Sequence of chain 55.A:
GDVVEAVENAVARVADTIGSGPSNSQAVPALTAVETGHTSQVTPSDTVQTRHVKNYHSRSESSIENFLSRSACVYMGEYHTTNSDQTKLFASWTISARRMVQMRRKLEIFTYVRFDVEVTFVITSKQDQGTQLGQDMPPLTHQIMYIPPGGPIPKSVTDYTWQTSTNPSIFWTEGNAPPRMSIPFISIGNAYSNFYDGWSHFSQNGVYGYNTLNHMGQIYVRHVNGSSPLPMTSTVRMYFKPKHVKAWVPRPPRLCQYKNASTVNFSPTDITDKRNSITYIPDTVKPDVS

This small molecule binds to this protein.
Small molecule (SMILES): NCCCCCCCCCCCC(=O)O

Binding-site contacts:
Ligand atom C5 contacts residue PHE240 of chain 55.A at 4.1 Å (hydrophobic).
Ligand atom C5 contacts residue ILE183 of chain 55.A at 4.4 Å (hydrophobic).
Ligand atom C6 contacts residue ILE95 of chain 55.A at 4.1 Å (hydrophobic).
Ligand atom C1 contacts residue VAL119 of chain 55.A at 4.2 Å (hydrophobic).
Ligand atom C8 contacts residue TYR192 of chain 55.A at 3.6 Å (hydrophobic).
Ligand atom C9 contacts residue PHE115 of chain 55.A at 4.1 Å (hydrophobic).
Ligand atom C7 contacts residue TYR192 of chain 55.A at 4.4 Å (hydrophobic).
Ligand atom C7 contacts residue ILE95 of chain 55.A at 4.3 Å (hydrophobic).
Ligand atom C5 contacts residue ILE95 of chain 55.A at 3.8 Å (hydrophobic).
Ligand atom C contacts residue TYR210 of chain 55.A at 4.1 Å (hydrophobic).
Ligand atom O contacts residue VAL113 of chain 55.A at 4.0 Å.
Ligand atom N contacts residue MET181 of chain 55.A at 3.9 Å.
Ligand atom C3 contacts residue ILE183 of chain 55.A at 3.7 Å (hydrophobic).
Ligand atom C4 contacts residue ILE183 of chain 55.A at 4.2 Å (hydrophobic).
Ligand atom C10 contacts residue MET216 of chain 55.A at 3.6 Å (hydrophobic).
Ligand atom C9 contacts residue PHE240 of chain 55.A at 4.1 Å (hydrophobic).
Ligand atom C6 contacts residue TYR192 of chain 55.A at 4.4 Å (hydrophobic).
Ligand atom O contacts residue TYR192 of chain 55.A at 3.9 Å.
Ligand atom C4 contacts residue ILE95 of chain 55.A at 4.0 Å (hydrophobic).
Ligand atom O contacts residue LEU107 of chain 55.A at 4.4 Å.
Ligand atom C1 contacts residue ILE183 of chain 55.A at 4.2 Å (hydrophobic).
Ligand atom C10 contacts residue TYR192 of chain 55.A at 4.3 Å (hydrophobic).
Ligand atom C8 contacts residue MET216 of chain 55.A at 3.9 Å (hydrophobic).
Ligand atom OXT contacts residue MET216 of chain 55.A at 4.2 Å.
Ligand atom CA2 contacts residue PHE115 of chain 55.A at 4.3 Å (hydrophobic).
Ligand atom C7 contacts residue PHE240 of chain 55.A at 3.9 Å (hydrophobic).
Ligand atom C7 contacts residue VAL117 of chain 55.A at 4.3 Å (hydrophobic).
Ligand atom C3 contacts residue ILE95 of chain 55.A at 4.2 Å (hydrophobic).
Ligand atom N contacts residue TYR146 of chain 55.A at 4.1 Å.
Ligand atom C2 contacts residue ILE95 of chain 55.A at 3.8 Å (hydrophobic).
Ligand atom C1 contacts residue ILE219 of chain 55.A at 4.1 Å (hydrophobic).
Ligand atom C2 contacts residue TYR146 of chain 55.A at 3.9 Å (hydrophobic).
Ligand atom C contacts residue TYR192 of chain 55.A at 4.2 Å (hydrophobic).
Ligand atom OXT contacts residue TYR210 of chain 55.A at 3.0 Å (h-bond).
Ligand atom O contacts residue ASN194 of chain 55.A at 3.0 Å (h-bond).
Ligand atom OXT contacts residue ASN194 of chain 55.A at 4.3 Å.
Ligand atom C2 contacts residue ILE183 of chain 55.A at 4.2 Å (hydrophobic).
Ligand atom C9 contacts residue TYR192 of chain 55.A at 4.1 Å (hydrophobic).
Ligand atom N contacts residue ILE219 of chain 55.A at 4.0 Å.
Ligand atom C contacts residue ASN194 of chain 55.A at 4.0 Å.